Sequence of chain 1.C:
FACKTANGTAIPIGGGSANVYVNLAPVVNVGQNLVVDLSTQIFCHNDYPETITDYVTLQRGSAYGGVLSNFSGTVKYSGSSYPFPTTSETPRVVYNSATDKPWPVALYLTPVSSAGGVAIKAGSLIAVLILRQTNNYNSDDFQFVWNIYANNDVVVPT

The small molecule below binds the protein below.
Small molecule (SMILES): COC(=O)c1cccc(-c2ccc(O[C@H]3O[C@H](CO)[C@@H](O)[C@H](O)[C@@H]3O)c(Cl)c2)c1

Binding-site contacts:
Ligand atom O1 contacts residue GLN133 of chain 1.C at 3.0 Å (h-bond).
Ligand atom C16 contacts residue ASP47 of chain 1.C at 3.8 Å.
Ligand atom C17 contacts residue TYR48 of chain 1.C at 3.3 Å (hydrophobic).
Ligand atom O7 contacts residue TYR48 of chain 1.C at 3.6 Å.
Ligand atom O2 contacts residue ASN135 of chain 1.C at 2.9 Å (h-bond).
Ligand atom O contacts residue PHE1 of chain 1.C at 2.8 Å (h-bond).
Ligand atom C2 contacts residue GLN133 of chain 1.C at 3.6 Å.
Ligand atom C4 contacts residue ASP47 of chain 1.C at 3.6 Å.
Ligand atom C18 contacts residue TYR48 of chain 1.C at 3.7 Å (hydrophobic).
Ligand atom O contacts residue ILE13 of chain 1.C at 3.4 Å.
Ligand atom O1 contacts residue ASP140 of chain 1.C at 2.7 Å (salt-bridge).
Ligand atom O3 contacts residue PHE1 of chain 1.C at 2.8 Å (h-bond).
Ligand atom O2 contacts residue ILE52 of chain 1.C at 3.5 Å.
Ligand atom C14 contacts residue TYR48 of chain 1.C at 3.4 Å (hydrophobic).
Ligand atom O2 contacts residue ASP54 of chain 1.C at 2.5 Å (salt-bridge).
Ligand atom C13 contacts residue TYR48 of chain 1.C at 3.6 Å (hydrophobic).
Ligand atom O2 contacts residue GLN133 of chain 1.C at 3.3 Å (h-bond).
Ligand atom O6 contacts residue ASP47 of chain 1.C at 3.6 Å (salt-bridge).
Ligand atom C5 contacts residue PHE1 of chain 1.C at 3.6 Å (hydrophobic).
Ligand atom O1 contacts residue PHE142 of chain 1.C at 3.6 Å.
Ligand atom C4 contacts residue ASP54 of chain 1.C at 3.4 Å.
Ligand atom C2 contacts residue ASP54 of chain 1.C at 3.3 Å.
Ligand atom C9 contacts residue TYR48 of chain 1.C at 3.6 Å (hydrophobic).
Ligand atom C11 contacts residue TYR48 of chain 1.C at 3.7 Å (hydrophobic).
Ligand atom C4 contacts residue TYR48 of chain 1.C at 3.7 Å (hydrophobic).
Ligand atom O3 contacts residue ASP54 of chain 1.C at 2.5 Å (salt-bridge).
Ligand atom O1 contacts residue ASN135 of chain 1.C at 3.6 Å.
Ligand atom C4 contacts residue ASN46 of chain 1.C at 3.3 Å.
Ligand atom C15 contacts residue TYR48 of chain 1.C at 3.4 Å (hydrophobic).
Ligand atom O6 contacts residue TYR48 of chain 1.C at 3.3 Å.
Ligand atom C4 contacts residue PHE1 of chain 1.C at 3.8 Å (hydrophobic).
Ligand atom O4 contacts residue PHE1 of chain 1.C at 2.9 Å (h-bond).
Ligand atom CL contacts residue ILE52 of chain 1.C at 3.8 Å.
Ligand atom O3 contacts residue ASP47 of chain 1.C at 2.9 Å (salt-bridge).
Ligand atom C3 contacts residue PHE1 of chain 1.C at 3.6 Å (hydrophobic).
Ligand atom C10 contacts residue TYR48 of chain 1.C at 3.4 Å (hydrophobic).
Ligand atom C2 contacts residue PHE1 of chain 1.C at 3.7 Å (hydrophobic).
Ligand atom C1 contacts residue ASP140 of chain 1.C at 3.2 Å.
Ligand atom C contacts residue PHE1 of chain 1.C at 3.7 Å (hydrophobic).
Ligand atom O3 contacts residue ASN46 of chain 1.C at 3.2 Å (h-bond).